Sequence of chain 2.B:
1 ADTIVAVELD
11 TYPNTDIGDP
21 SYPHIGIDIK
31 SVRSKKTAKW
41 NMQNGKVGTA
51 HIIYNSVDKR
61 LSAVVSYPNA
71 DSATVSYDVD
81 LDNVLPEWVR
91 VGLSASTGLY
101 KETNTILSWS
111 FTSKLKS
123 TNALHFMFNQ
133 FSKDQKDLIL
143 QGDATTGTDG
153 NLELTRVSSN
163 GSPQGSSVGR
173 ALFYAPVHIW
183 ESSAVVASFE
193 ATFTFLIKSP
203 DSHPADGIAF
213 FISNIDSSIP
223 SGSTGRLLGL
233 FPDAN

Binding-site contacts:
Ligand atom O4 contacts residue ASP208 of chain 2.B at 2.6 Å (salt-bridge).
Ligand atom O4 contacts residue GLY227 of chain 2.B at 3.9 Å.
Ligand atom C3 contacts residue SQ01 of chain 2.L at 2.8 Å.
Ligand atom C5 contacts residue ASP208 of chain 2.B at 3.9 Å.
Ligand atom C6 contacts residue GLY98 of chain 2.B at 3.8 Å.
Ligand atom C5 contacts residue TYR12 of chain 2.B at 3.9 Å (hydrophobic).
Ligand atom C1 contacts residue SQ01 of chain 2.L at 1.4 Å.
Ligand atom O4 contacts residue TYR12 of chain 2.B at 3.9 Å.
Ligand atom O2 contacts residue SQ01 of chain 2.L at 3.6 Å.
Ligand atom C4 contacts residue ARG228 of chain 2.B at 3.9 Å.
Ligand atom C6 contacts residue ALA207 of chain 2.B at 3.5 Å (hydrophobic).
Ligand atom C3 contacts residue ASN14 of chain 2.B at 3.8 Å.
Ligand atom O6 contacts residue LEU99 of chain 2.B at 3.7 Å.
Ligand atom O4 contacts residue ARG228 of chain 2.B at 3.4 Å (salt-bridge).
Ligand atom C1 contacts residue LEU99 of chain 2.B at 3.7 Å (hydrophobic).
Ligand atom O6 contacts residue ASP208 of chain 2.B at 3.1 Å (salt-bridge).
Ligand atom O2 contacts residue GLY98 of chain 2.B at 3.4 Å.
Ligand atom C4 contacts residue GLY227 of chain 2.B at 3.9 Å.
Ligand atom C3 contacts residue ARG228 of chain 2.B at 4.0 Å.
Ligand atom C6 contacts residue TYR100 of chain 2.B at 3.5 Å (hydrophobic).
Ligand atom C4 contacts residue ASP208 of chain 2.B at 3.5 Å.
Ligand atom C6 contacts residue LEU99 of chain 2.B at 3.6 Å (hydrophobic).
Ligand atom O6 contacts residue TYR100 of chain 2.B at 3.5 Å (h-bond).
Ligand atom O6 contacts residue GLY98 of chain 2.B at 2.8 Å (h-bond).
Ligand atom O5 contacts residue LEU99 of chain 2.B at 3.1 Å (h-bond).
Ligand atom O3 contacts residue ARG228 of chain 2.B at 3.0 Å (salt-bridge).
Ligand atom C5 contacts residue LEU99 of chain 2.B at 3.9 Å (hydrophobic).
Ligand atom C2 contacts residue SQ01 of chain 2.L at 2.4 Å.
Ligand atom O3 contacts residue GLY227 of chain 2.B at 3.8 Å.
Ligand atom O3 contacts residue ASN14 of chain 2.B at 4.1 Å.
Ligand atom C6 contacts residue ASP208 of chain 2.B at 3.5 Å.
Ligand atom O4 contacts residue ASN14 of chain 2.B at 2.8 Å (h-bond).
Ligand atom C4 contacts residue ASN14 of chain 2.B at 3.8 Å.
Ligand atom C5 contacts residue SQ01 of chain 2.L at 3.1 Å.
Ligand atom O6 contacts residue THR97 of chain 2.B at 3.8 Å.
Ligand atom O6 contacts residue ALA207 of chain 2.B at 3.4 Å.
Ligand atom O2 contacts residue LEU99 of chain 2.B at 3.6 Å.
Ligand atom O5 contacts residue SQ01 of chain 2.L at 2.3 Å (h-bond).
Ligand atom O3 contacts residue SQ01 of chain 2.L at 4.0 Å.
Ligand atom C4 contacts residue SQ01 of chain 2.L at 3.5 Å.

This protein binds this small molecule.
Small molecule (SMILES): OC[C@H]1O[C@H](O)[C@@H](O)[C@@H](O)[C@@H]1O